Sequence of chain 1.C:
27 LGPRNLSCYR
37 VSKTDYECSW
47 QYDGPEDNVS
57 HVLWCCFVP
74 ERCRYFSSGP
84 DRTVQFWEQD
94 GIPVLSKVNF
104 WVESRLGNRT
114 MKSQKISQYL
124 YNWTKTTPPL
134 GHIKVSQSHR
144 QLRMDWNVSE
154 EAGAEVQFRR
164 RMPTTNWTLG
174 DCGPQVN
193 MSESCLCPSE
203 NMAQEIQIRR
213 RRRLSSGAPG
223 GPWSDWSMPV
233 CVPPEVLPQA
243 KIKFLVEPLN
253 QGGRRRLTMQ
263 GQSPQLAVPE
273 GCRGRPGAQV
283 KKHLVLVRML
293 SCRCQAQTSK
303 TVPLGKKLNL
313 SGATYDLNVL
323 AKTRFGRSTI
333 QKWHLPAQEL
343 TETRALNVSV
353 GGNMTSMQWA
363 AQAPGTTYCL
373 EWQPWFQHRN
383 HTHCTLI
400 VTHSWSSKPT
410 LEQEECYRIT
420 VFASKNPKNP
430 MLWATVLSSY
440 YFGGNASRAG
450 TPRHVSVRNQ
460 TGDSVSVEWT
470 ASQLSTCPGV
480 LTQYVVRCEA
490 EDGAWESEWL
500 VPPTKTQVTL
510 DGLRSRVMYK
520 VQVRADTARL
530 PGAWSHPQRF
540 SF

This small molecule binds to this protein.
Small molecule (SMILES): CC(=O)N[C@@H]1[C@@H](O)[C@H](O)[C@@H](CO)O[C@H]1O

Sequence of chain 1.B:
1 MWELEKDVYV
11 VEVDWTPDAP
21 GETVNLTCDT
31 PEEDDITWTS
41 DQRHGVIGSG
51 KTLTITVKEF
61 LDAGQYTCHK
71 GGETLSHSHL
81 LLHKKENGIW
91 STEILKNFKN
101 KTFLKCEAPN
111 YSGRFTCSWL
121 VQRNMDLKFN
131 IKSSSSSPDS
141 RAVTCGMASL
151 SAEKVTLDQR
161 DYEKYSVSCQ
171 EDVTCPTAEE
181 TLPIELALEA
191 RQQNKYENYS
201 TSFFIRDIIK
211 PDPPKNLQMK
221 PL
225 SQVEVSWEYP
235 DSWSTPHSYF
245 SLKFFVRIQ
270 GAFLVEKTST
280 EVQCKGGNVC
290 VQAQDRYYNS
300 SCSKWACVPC

Binding-site contacts:
Ligand atom C5 contacts residue PRO17 of chain 1.B at 4.2 Å (hydrophobic).
Ligand atom C4 contacts residue TYR122 of chain 1.C at 4.2 Å (hydrophobic).
Ligand atom C8 contacts residue TRP126 of chain 1.C at 3.9 Å (hydrophobic).
Ligand atom C2 contacts residue ASN125 of chain 1.C at 2.5 Å.
Ligand atom O7 contacts residue ASN125 of chain 1.C at 3.4 Å.
Ligand atom O6 contacts residue PRO17 of chain 1.B at 4.1 Å.
Ligand atom C6 contacts residue PRO17 of chain 1.B at 3.6 Å (hydrophobic).
Ligand atom O4 contacts residue TYR122 of chain 1.C at 3.9 Å.
Ligand atom O6 contacts residue ASP18 of chain 1.B at 4.3 Å.
Ligand atom C3 contacts residue TYR122 of chain 1.C at 4.4 Å (hydrophobic).
Ligand atom O5 contacts residue ASN125 of chain 1.C at 2.3 Å (h-bond).
Ligand atom N2 contacts residue ASN125 of chain 1.C at 3.1 Å (h-bond).
Ligand atom C7 contacts residue ASN125 of chain 1.C at 3.5 Å.
Ligand atom C3 contacts residue ASN125 of chain 1.C at 3.8 Å.
Ligand atom C1 contacts residue ASN125 of chain 1.C at 1.4 Å.
Ligand atom C6 contacts residue TYR122 of chain 1.C at 4.2 Å (hydrophobic).
Ligand atom O5 contacts residue PRO17 of chain 1.B at 4.1 Å.
Ligand atom C5 contacts residue ASN125 of chain 1.C at 3.6 Å.
Ligand atom C4 contacts residue ASN125 of chain 1.C at 4.2 Å.
Ligand atom C5 contacts residue TYR122 of chain 1.C at 3.6 Å (hydrophobic).
Ligand atom O7 contacts residue TYR122 of chain 1.C at 3.6 Å.
Ligand atom C1 contacts residue TYR122 of chain 1.C at 4.4 Å (hydrophobic).
Ligand atom O6 contacts residue TYR122 of chain 1.C at 3.5 Å.